Sequence of chain 1.A:
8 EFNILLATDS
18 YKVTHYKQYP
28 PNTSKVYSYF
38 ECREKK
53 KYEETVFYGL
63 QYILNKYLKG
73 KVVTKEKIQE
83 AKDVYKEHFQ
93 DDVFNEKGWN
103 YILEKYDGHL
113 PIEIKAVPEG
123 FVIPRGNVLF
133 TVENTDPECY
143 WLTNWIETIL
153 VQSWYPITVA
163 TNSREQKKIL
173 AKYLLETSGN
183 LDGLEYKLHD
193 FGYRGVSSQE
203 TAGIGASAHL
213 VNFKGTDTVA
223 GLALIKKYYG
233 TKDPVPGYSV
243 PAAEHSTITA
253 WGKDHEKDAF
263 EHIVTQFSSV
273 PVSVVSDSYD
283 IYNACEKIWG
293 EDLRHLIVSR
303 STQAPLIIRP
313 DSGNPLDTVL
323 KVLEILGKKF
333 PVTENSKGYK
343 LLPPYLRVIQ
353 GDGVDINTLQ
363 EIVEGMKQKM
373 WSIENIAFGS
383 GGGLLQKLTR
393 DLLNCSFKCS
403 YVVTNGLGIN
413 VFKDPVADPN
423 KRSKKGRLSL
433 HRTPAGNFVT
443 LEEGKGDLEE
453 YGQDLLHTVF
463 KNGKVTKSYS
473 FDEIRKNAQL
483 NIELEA

Sequence of chain 1.B:
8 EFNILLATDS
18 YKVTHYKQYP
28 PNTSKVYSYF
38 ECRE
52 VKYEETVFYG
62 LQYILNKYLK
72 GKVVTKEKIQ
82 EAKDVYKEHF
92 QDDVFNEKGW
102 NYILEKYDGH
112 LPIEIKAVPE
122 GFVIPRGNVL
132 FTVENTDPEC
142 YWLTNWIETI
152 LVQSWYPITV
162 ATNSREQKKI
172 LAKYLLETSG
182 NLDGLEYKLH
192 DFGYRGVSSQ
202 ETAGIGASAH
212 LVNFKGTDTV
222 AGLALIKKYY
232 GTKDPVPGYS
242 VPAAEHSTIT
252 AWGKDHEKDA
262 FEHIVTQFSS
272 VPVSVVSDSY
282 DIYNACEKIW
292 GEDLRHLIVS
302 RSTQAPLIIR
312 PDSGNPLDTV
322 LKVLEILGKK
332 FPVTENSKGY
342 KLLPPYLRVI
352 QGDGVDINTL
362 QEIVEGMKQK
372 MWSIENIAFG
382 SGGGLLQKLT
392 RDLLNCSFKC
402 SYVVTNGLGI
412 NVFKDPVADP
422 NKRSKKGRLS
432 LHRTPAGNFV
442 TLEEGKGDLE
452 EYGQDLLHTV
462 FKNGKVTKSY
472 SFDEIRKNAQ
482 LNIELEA

Binding-site contacts:
Ligand atom C16 contacts residue ASP219 of chain 1.B at 3.5 Å.
Ligand atom C14 contacts residue HIS191 of chain 1.B at 3.3 Å.
Ligand atom N24 contacts residue PHE193 of chain 1.B at 3.3 Å (h-bond).
Ligand atom C22 contacts residue PHE193 of chain 1.B at 3.6 Å (hydrophobic).
Ligand atom C16 contacts residue TYR18 of chain 1.A at 3.7 Å (hydrophobic).
Ligand atom C16 contacts residue SER241 of chain 1.B at 3.5 Å.
Ligand atom N28 contacts residue TYR18 of chain 1.A at 3.6 Å.
Ligand atom N24 contacts residue ARG196 of chain 1.B at 3.2 Å (salt-bridge).
Ligand atom C15 contacts residue HIS191 of chain 1.B at 3.2 Å.
Ligand atom C23 contacts residue ASP16 of chain 1.A at 3.7 Å.
Ligand atom O8 contacts residue TYR188 of chain 1.B at 3.7 Å.
Ligand atom C27 contacts residue PHE193 of chain 1.B at 3.4 Å (hydrophobic).
Ligand atom C20 contacts residue PHE193 of chain 1.B at 3.5 Å (hydrophobic).
Ligand atom C23 contacts residue ARG196 of chain 1.B at 3.6 Å.
Ligand atom N25 contacts residue PHE193 of chain 1.B at 3.7 Å.
Ligand atom O19 contacts residue ALA244 of chain 1.B at 3.2 Å.
Ligand atom C11 contacts residue VAL242 of chain 1.B at 3.3 Å (hydrophobic).
Ligand atom C2 contacts residue VAL242 of chain 1.B at 3.8 Å (hydrophobic).
Ligand atom C29 contacts residue ARG311 of chain 1.B at 3.4 Å.
Ligand atom C21 contacts residue ASP219 of chain 1.B at 3.3 Å.
Ligand atom N28 contacts residue ARG311 of chain 1.B at 3.5 Å (salt-bridge).
Ligand atom N17 contacts residue TYR18 of chain 1.A at 3.5 Å.
Ligand atom C12 contacts residue VAL242 of chain 1.B at 3.4 Å (hydrophobic).
Ligand atom C16 contacts residue VAL242 of chain 1.B at 3.5 Å (hydrophobic).
Ligand atom C29 contacts residue PHE193 of chain 1.B at 3.3 Å (hydrophobic).
Ligand atom C18 contacts residue TYR18 of chain 1.A at 3.5 Å (hydrophobic).
Ligand atom O9 contacts residue ILE309 of chain 1.B at 3.7 Å.
Ligand atom C22 contacts residue TYR18 of chain 1.A at 3.7 Å (hydrophobic).
Ligand atom C6 contacts residue TYR188 of chain 1.B at 3.7 Å (hydrophobic).
Ligand atom N25 contacts residue ARG196 of chain 1.B at 3.6 Å (salt-bridge).
Ligand atom C16 contacts residue ALA244 of chain 1.B at 3.6 Å (hydrophobic).
Ligand atom N17 contacts residue ASP219 of chain 1.B at 2.9 Å (salt-bridge).
Ligand atom C20 contacts residue TYR18 of chain 1.A at 3.6 Å (hydrophobic).
Ligand atom C1 contacts residue VAL242 of chain 1.B at 3.6 Å (hydrophobic).
Ligand atom C29 contacts residue TYR18 of chain 1.A at 3.5 Å (hydrophobic).
Ligand atom N28 contacts residue PHE193 of chain 1.B at 3.3 Å.
Ligand atom C27 contacts residue TYR18 of chain 1.A at 3.5 Å (hydrophobic).
Ligand atom O8 contacts residue ILE351 of chain 1.B at 3.7 Å.
Ligand atom C21 contacts residue TYR18 of chain 1.A at 3.6 Å (hydrophobic).
Ligand atom C23 contacts residue PHE193 of chain 1.B at 3.5 Å (hydrophobic).

This protein binds this small molecule.
Small molecule (SMILES): O=C(NCc1ccc(S(=O)(=O)c2ccccc2)cc1)c1cnc2n[nH]cc2c1